Sequence of chain 1.H:
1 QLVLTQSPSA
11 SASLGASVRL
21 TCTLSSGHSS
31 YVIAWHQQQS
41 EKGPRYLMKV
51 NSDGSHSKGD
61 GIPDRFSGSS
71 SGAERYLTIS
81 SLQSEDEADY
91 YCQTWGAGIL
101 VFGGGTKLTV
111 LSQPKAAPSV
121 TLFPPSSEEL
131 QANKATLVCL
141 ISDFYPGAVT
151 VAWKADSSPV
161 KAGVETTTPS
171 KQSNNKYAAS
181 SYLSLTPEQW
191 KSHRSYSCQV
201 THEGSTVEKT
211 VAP

Sequence of chain 1.G:
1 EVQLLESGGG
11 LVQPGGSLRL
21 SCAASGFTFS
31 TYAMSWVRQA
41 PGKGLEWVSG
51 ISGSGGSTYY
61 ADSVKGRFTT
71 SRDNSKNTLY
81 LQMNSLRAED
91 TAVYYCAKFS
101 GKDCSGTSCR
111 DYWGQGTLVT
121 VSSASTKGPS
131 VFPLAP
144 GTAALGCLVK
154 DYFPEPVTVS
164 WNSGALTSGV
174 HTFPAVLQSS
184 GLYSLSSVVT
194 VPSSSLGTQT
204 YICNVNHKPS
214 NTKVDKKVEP

Binding-site contacts:
Ligand atom O contacts residue SER52 of chain 1.G at 3.5 Å.
Ligand atom CD1 contacts residue TYR59 of chain 1.G at 3.3 Å (hydrophobic).
Ligand atom C contacts residue TYR31 of chain 1.H at 3.5 Å (hydrophobic).
Ligand atom CZ contacts residue TRP47 of chain 1.G at 3.4 Å (hydrophobic).
Ligand atom O contacts residue TYR59 of chain 1.G at 3.0 Å (h-bond).
Ligand atom CE1 contacts residue TRP47 of chain 1.G at 3.6 Å (hydrophobic).
Ligand atom O contacts residue SER57 of chain 1.G at 3.5 Å (h-bond).
Ligand atom OE1 contacts residue LYS102 of chain 1.G at 3.5 Å (salt-bridge).
Ligand atom O contacts residue TYR31 of chain 1.H at 3.5 Å (h-bond).
Ligand atom OE1 contacts residue TYR31 of chain 1.H at 3.6 Å.
Ligand atom CB contacts residue TYR59 of chain 1.G at 3.5 Å (hydrophobic).
Ligand atom O contacts residue SER52 of chain 1.G at 3.4 Å.
Ligand atom CA contacts residue TYR59 of chain 1.G at 3.6 Å (hydrophobic).
Ligand atom O contacts residue GLY98 of chain 1.H at 3.0 Å (h-bond).
Ligand atom NE2 contacts residue VAL32 of chain 1.H at 3.2 Å (h-bond).
Ligand atom O contacts residue TRP95 of chain 1.H at 2.9 Å (h-bond).
Ligand atom CD contacts residue TRP95 of chain 1.H at 3.5 Å (hydrophobic).
Ligand atom C contacts residue TYR31 of chain 1.H at 3.7 Å (hydrophobic).
Ligand atom C contacts residue SER52 of chain 1.G at 3.7 Å.
Ligand atom CB contacts residue TYR31 of chain 1.H at 3.5 Å (hydrophobic).
Ligand atom NE2 contacts residue TRP95 of chain 1.H at 3.0 Å (h-bond).
Ligand atom N contacts residue TYR31 of chain 1.H at 3.5 Å (h-bond).
Ligand atom CD contacts residue TYR31 of chain 1.H at 3.6 Å (hydrophobic).
Ligand atom CA contacts residue GLY96 of chain 1.H at 3.6 Å.
Ligand atom CB contacts residue GLY96 of chain 1.H at 3.5 Å.
Ligand atom OE1 contacts residue ASP103 of chain 1.G at 3.1 Å.
Ligand atom NE2 contacts residue TYR31 of chain 1.H at 3.4 Å.
Ligand atom O contacts residue LYS102 of chain 1.G at 2.9 Å (salt-bridge).
Ligand atom NE2 contacts residue THR94 of chain 1.H at 3.4 Å (h-bond).
Ligand atom NE2 contacts residue ALA33 of chain 1.G at 3.4 Å.
Ligand atom N contacts residue TYR59 of chain 1.G at 3.6 Å (h-bond).
Ligand atom OE1 contacts residue VAL32 of chain 1.H at 2.9 Å (h-bond).
Ligand atom CD contacts residue TYR59 of chain 1.G at 3.4 Å (hydrophobic).
Ligand atom CD contacts residue VAL32 of chain 1.H at 3.6 Å (hydrophobic).
Ligand atom CG contacts residue TRP95 of chain 1.H at 3.6 Å (hydrophobic).
Ligand atom CD contacts residue TRP95 of chain 1.H at 3.7 Å (hydrophobic).
Ligand atom O contacts residue ALA33 of chain 1.G at 3.5 Å.
Ligand atom CE2 contacts residue SER35 of chain 1.G at 3.4 Å.
Ligand atom O contacts residue LYS102 of chain 1.G at 3.3 Å.
Ligand atom CE1 contacts residue GLY98 of chain 1.H at 3.5 Å.

The protein below binds the small molecule below.
Small molecule (SMILES): CC(C)C[C@H](NC(=O)[C@@H]1CCCN1)C(=O)N[C@@H](CCC(N)=O)C(=O)N1CCC[C@H]1C(=O)N[C@@H](CCC(N)=O)C(=O)N[C@@H](CCC(N)=O)C(=O)N1CCC[C@H]1C(=O)N[C@@H](Cc1ccccc1)C(=O)N1CCC[C@H]1C=O